Sequence of chain 1.P:
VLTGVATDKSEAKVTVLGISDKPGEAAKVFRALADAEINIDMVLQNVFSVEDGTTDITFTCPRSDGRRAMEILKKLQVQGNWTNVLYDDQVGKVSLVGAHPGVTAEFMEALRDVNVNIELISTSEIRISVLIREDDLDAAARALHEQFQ

Binding-site contacts:
Ligand atom C contacts residue PRO358 of chain 1.O at 4.0 Å (hydrophobic).
Ligand atom CD contacts residue THR361 of chain 1.O at 3.5 Å.
Ligand atom CD contacts residue THR380 of chain 1.O at 3.7 Å.
Ligand atom CA contacts residue MET354 of chain 1.O at 3.2 Å (hydrophobic).
Ligand atom N contacts residue LYS355 of chain 1.O at 3.7 Å.
Ligand atom CA contacts residue ILE44 of chain 1.P at 3.4 Å (hydrophobic).
Ligand atom NZ contacts residue SER381 of chain 1.O at 3.0 Å (h-bond).
Ligand atom C contacts residue ILE44 of chain 1.P at 3.9 Å (hydrophobic).
Ligand atom CE contacts residue ASP45 of chain 1.P at 3.3 Å.
Ligand atom NZ contacts residue GLU382 of chain 1.O at 3.6 Å.
Ligand atom C contacts residue HIS357 of chain 1.O at 3.8 Å.
Ligand atom OXT contacts residue VAL360 of chain 1.O at 3.2 Å (h-bond).
Ligand atom CG contacts residue THR361 of chain 1.O at 3.2 Å.
Ligand atom CE contacts residue MET354 of chain 1.O at 4.0 Å (hydrophobic).
Ligand atom CG contacts residue MET354 of chain 1.O at 3.9 Å (hydrophobic).
Ligand atom C contacts residue GLY359 of chain 1.O at 4.0 Å.
Ligand atom OXT contacts residue THR361 of chain 1.O at 3.2 Å.
Ligand atom OXT contacts residue GLY359 of chain 1.O at 3.4 Å (h-bond).
Ligand atom CB contacts residue THR361 of chain 1.O at 3.5 Å.
Ligand atom C contacts residue THR361 of chain 1.O at 3.8 Å.
Ligand atom NZ contacts residue ASP45 of chain 1.P at 2.6 Å (salt-bridge).
Ligand atom CA contacts residue HIS357 of chain 1.O at 4.1 Å.
Ligand atom CE contacts residue ARG384 of chain 1.O at 3.8 Å.
Ligand atom N contacts residue ASN43 of chain 1.P at 3.1 Å (h-bond).
Ligand atom CB contacts residue ILE44 of chain 1.P at 2.9 Å (hydrophobic).
Ligand atom OXT contacts residue PRO358 of chain 1.O at 4.1 Å.
Ligand atom CD contacts residue ILE385 of chain 1.O at 3.7 Å (hydrophobic).
Ligand atom CE contacts residue GLU382 of chain 1.O at 4.0 Å.
Ligand atom O contacts residue GLY359 of chain 1.O at 3.8 Å.
Ligand atom N contacts residue ILE44 of chain 1.P at 2.9 Å (h-bond).
Ligand atom OXT contacts residue HIS357 of chain 1.O at 3.8 Å.
Ligand atom CE contacts residue THR380 of chain 1.O at 3.4 Å.
Ligand atom O contacts residue ILE42 of chain 1.P at 4.1 Å.
Ligand atom CE contacts residue SER381 of chain 1.O at 3.0 Å.
Ligand atom O contacts residue ILE44 of chain 1.P at 3.2 Å (h-bond).
Ligand atom O contacts residue ASN43 of chain 1.P at 3.8 Å.
Ligand atom NZ contacts residue ILE44 of chain 1.P at 3.8 Å.
Ligand atom N contacts residue MET354 of chain 1.O at 2.9 Å (h-bond).
Ligand atom O contacts residue PRO358 of chain 1.O at 3.6 Å.
Ligand atom CD contacts residue ASP45 of chain 1.P at 3.5 Å.

This protein binds this small molecule.
Small molecule (SMILES): N[C@@H](CCCC[NH3+])C(=O)O

Sequence of chain 1.O:
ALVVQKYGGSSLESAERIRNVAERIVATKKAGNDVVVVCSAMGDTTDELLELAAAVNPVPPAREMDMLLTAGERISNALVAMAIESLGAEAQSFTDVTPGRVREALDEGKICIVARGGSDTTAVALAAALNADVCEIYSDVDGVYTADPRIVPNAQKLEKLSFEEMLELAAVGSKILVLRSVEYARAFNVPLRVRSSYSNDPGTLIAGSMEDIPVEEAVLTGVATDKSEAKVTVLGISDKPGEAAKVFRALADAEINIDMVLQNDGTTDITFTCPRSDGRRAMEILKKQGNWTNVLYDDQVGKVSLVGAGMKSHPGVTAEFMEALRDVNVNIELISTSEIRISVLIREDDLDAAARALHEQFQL